Sequence of chain 1.I:
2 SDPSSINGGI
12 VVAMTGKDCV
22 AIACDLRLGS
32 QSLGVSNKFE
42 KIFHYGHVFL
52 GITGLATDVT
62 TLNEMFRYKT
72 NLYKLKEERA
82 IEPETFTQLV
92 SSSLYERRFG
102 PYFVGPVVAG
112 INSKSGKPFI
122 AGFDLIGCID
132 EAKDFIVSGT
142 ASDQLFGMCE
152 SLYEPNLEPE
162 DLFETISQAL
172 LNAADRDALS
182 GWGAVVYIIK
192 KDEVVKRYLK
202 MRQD

A small-molecule ligand and the protein it binds are described below.
Small molecule (SMILES): Cc1ncc(C(=O)N[C@@H](CC(C)C)C(=O)N[C@@H](CC2CCCCC2)C(=O)N[C@H](CCS(C)(=O)=O)Cc2ccc(CN)cc2)s1

Binding-site contacts:
Ligand atom O30 contacts residue GLY128 of chain 1.H at 3.4 Å.
Ligand atom C4 contacts residue LEU126 of chain 1.I at 3.3 Å (hydrophobic).
Ligand atom C43 contacts residue CYS129 of chain 1.I at 3.8 Å (hydrophobic).
Ligand atom C10 contacts residue THR21 of chain 1.H at 3.9 Å.
Ligand atom C21 contacts residue SER32 of chain 1.H at 3.6 Å.
Ligand atom O31 contacts residue ALA20 of chain 1.H at 3.9 Å.
Ligand atom C9 contacts residue THR21 of chain 1.H at 3.7 Å.
Ligand atom C15 contacts residue THR1 of chain 1.H at 2.4 Å.
Ligand atom N8 contacts residue ASP125 of chain 1.I at 3.1 Å (salt-bridge).
Ligand atom N11 contacts residue THR21 of chain 1.H at 3.0 Å (h-bond).
Ligand atom O39 contacts residue ALA49 of chain 1.H at 3.1 Å (h-bond).
Ligand atom S27 contacts residue THR1 of chain 1.H at 3.7 Å.
Ligand atom C23 contacts residue CYS31 of chain 1.H at 3.5 Å (hydrophobic).
Ligand atom C3 contacts residue LEU126 of chain 1.I at 3.7 Å (hydrophobic).
Ligand atom O31 contacts residue THR21 of chain 1.H at 3.1 Å (h-bond).
Ligand atom O44 contacts residue GLU22 of chain 1.H at 3.7 Å.
Ligand atom C28 contacts residue THR1 of chain 1.H at 3.3 Å.
Ligand atom C17 contacts residue ALA49 of chain 1.H at 3.9 Å (hydrophobic).
Ligand atom C12 contacts residue GLY47 of chain 1.H at 3.7 Å.
Ligand atom N22 contacts residue ASP53 of chain 1.H at 2.6 Å (salt-bridge).
Ligand atom O30 contacts residue THR1 of chain 1.H at 3.6 Å.
Ligand atom C40 contacts residue ASP125 of chain 1.I at 3.5 Å.
Ligand atom S5 contacts residue ASP125 of chain 1.I at 3.5 Å (salt-bridge).
Ligand atom C34 contacts residue THR48 of chain 1.H at 3.8 Å.
Ligand atom C26 contacts residue GLY47 of chain 1.H at 3.5 Å.
Ligand atom O44 contacts residue THR21 of chain 1.H at 3.8 Å.
Ligand atom N14 contacts residue THR1 of chain 1.H at 3.7 Å.
Ligand atom C28 contacts residue SER129 of chain 1.H at 3.6 Å.
Ligand atom C26 contacts residue THR1 of chain 1.H at 2.5 Å.
Ligand atom C25 contacts residue LYS33 of chain 1.H at 3.9 Å.
Ligand atom C18 contacts residue GLY45 of chain 1.H at 3.7 Å.
Ligand atom C24 contacts residue ALA49 of chain 1.H at 3.8 Å (hydrophobic).
Ligand atom C23 contacts residue ALA49 of chain 1.H at 3.8 Å (hydrophobic).
Ligand atom C16 contacts residue THR1 of chain 1.H at 2.9 Å.
Ligand atom C16 contacts residue GLY45 of chain 1.H at 3.9 Å.
Ligand atom C25 contacts residue THR1 of chain 1.H at 1.4 Å.
Ligand atom C20 contacts residue ALA49 of chain 1.H at 3.8 Å (hydrophobic).
Ligand atom N14 contacts residue GLY47 of chain 1.H at 3.2 Å (h-bond).
Ligand atom O30 contacts residue SER129 of chain 1.H at 2.9 Å (h-bond).
Ligand atom C9 contacts residue ASP125 of chain 1.I at 3.9 Å.

Sequence of chain 1.H:
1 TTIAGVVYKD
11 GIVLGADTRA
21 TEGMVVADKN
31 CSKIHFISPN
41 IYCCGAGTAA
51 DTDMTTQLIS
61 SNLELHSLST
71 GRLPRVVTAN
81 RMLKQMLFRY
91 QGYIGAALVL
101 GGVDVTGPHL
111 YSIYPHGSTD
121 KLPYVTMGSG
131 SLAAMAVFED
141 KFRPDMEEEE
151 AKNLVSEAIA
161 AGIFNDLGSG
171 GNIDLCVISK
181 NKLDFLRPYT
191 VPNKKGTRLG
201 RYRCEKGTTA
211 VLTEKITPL